Sequence of chain 1.A:
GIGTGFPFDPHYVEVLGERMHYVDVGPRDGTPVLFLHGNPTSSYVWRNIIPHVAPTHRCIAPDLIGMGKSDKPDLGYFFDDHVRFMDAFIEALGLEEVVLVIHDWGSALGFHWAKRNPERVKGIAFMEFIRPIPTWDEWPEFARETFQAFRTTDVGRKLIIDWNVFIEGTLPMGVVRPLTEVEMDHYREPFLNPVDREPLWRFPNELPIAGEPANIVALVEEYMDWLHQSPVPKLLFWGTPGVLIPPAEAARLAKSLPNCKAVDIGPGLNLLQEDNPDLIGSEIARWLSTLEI

Binding-site contacts:
Ligand atom C34 contacts residue TRP163 of chain 1.A at 3.8 Å (hydrophobic).
Ligand atom C9 contacts residue MET173 of chain 1.A at 3.6 Å (hydrophobic).
Ligand atom C19 contacts residue ASP104 of chain 1.A at 2.4 Å.
Ligand atom C9 contacts residue THR146 of chain 1.A at 3.5 Å.
Ligand atom O contacts residue ALA143 of chain 1.A at 3.5 Å.
Ligand atom C12 contacts residue MET173 of chain 1.A at 3.9 Å (hydrophobic).
Ligand atom O2 contacts residue GLY169 of chain 1.A at 3.8 Å.
Ligand atom C10 contacts residue MET173 of chain 1.A at 3.5 Å (hydrophobic).
Ligand atom C13 contacts residue THR170 of chain 1.A at 3.8 Å.
Ligand atom N1 contacts residue MET173 of chain 1.A at 3.9 Å.
Ligand atom C34 contacts residue LEU159 of chain 1.A at 3.7 Å (hydrophobic).
Ligand atom C2 contacts residue LEU159 of chain 1.A at 3.5 Å (hydrophobic).
Ligand atom C21 contacts residue MET173 of chain 1.A at 3.6 Å (hydrophobic).
Ligand atom O5 contacts residue VAL165 of chain 1.A at 3.4 Å.
Ligand atom C33 contacts residue VAL165 of chain 1.A at 3.8 Å (hydrophobic).
Ligand atom C11 contacts residue THR146 of chain 1.A at 3.9 Å.
Ligand atom C21 contacts residue THR146 of chain 1.A at 3.6 Å.
Ligand atom N1 contacts residue THR146 of chain 1.A at 3.4 Å (h-bond).
Ligand atom C18 contacts residue ASN270 of chain 1.A at 3.6 Å.
Ligand atom N contacts residue LEU159 of chain 1.A at 3.4 Å.
Ligand atom C27 contacts residue GLY169 of chain 1.A at 3.6 Å.
Ligand atom O1 contacts residue PHE147 of chain 1.A at 3.7 Å.
Ligand atom O contacts residue PHE147 of chain 1.A at 3.5 Å.
Ligand atom C32 contacts residue GLU168 of chain 1.A at 3.6 Å.
Ligand atom C18 contacts residue ASP104 of chain 1.A at 3.1 Å.
Ligand atom O1 contacts residue THR170 of chain 1.A at 3.6 Å.
Ligand atom C20 contacts residue ASP104 of chain 1.A at 1.4 Å.
Ligand atom C15 contacts residue THR170 of chain 1.A at 3.8 Å.
Ligand atom O2 contacts residue THR170 of chain 1.A at 2.8 Å (h-bond).
Ligand atom C13 contacts residue MET173 of chain 1.A at 3.6 Å (hydrophobic).
Ligand atom O contacts residue THR170 of chain 1.A at 3.5 Å.
Ligand atom C17 contacts residue ASN270 of chain 1.A at 3.7 Å.
Ligand atom C26 contacts residue GLY169 of chain 1.A at 3.8 Å.
Ligand atom N2 contacts residue GLU168 of chain 1.A at 3.6 Å.
Ligand atom C31 contacts residue GLU168 of chain 1.A at 3.3 Å.
Ligand atom C1 contacts residue LEU159 of chain 1.A at 3.8 Å (hydrophobic).
Ligand atom C10 contacts residue THR146 of chain 1.A at 3.7 Å.
Ligand atom C1 contacts residue TRP163 of chain 1.A at 3.7 Å (hydrophobic).
Ligand atom C12 contacts residue ALA143 of chain 1.A at 3.9 Å (hydrophobic).
Ligand atom C28 contacts residue VAL165 of chain 1.A at 3.8 Å (hydrophobic).

This protein binds this small molecule.
Small molecule (SMILES): CN(C)c1ccc2c(-c3cc(C(=O)NCCOCCOCCCCCCCl)ccc3C(=O)O)c3ccc(=[N+](C)C)cc-3oc2c1